This small molecule binds to this protein.
Small molecule (SMILES): CC(=O)N[C@@H]1[C@@H](O)[C@H](O)[C@@H](CO)O[C@H]1O

Sequence of chain 1.A:
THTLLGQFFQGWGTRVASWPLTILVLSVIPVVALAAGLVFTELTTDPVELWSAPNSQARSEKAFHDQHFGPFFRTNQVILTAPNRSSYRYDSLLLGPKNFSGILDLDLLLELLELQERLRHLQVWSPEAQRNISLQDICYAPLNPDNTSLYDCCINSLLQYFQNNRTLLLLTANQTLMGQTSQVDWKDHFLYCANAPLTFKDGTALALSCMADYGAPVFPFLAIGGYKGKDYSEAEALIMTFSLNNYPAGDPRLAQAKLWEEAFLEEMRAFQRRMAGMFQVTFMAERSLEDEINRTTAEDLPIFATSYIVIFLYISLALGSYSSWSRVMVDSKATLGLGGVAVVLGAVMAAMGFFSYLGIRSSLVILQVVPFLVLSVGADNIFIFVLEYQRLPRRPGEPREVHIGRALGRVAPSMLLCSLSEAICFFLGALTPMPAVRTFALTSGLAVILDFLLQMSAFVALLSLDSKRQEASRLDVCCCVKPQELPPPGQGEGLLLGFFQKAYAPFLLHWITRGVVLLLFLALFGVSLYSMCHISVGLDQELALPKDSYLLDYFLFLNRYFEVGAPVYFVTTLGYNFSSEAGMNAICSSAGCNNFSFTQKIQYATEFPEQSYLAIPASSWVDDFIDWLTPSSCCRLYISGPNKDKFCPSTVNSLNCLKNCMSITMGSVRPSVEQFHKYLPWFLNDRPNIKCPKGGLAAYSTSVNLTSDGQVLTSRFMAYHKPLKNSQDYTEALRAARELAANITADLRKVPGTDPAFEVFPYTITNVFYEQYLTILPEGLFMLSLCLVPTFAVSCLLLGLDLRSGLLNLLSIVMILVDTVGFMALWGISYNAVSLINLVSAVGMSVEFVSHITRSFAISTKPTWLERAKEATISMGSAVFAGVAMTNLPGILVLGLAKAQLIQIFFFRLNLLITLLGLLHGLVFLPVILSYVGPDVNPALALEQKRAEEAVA

Binding-site contacts:
Ligand atom C4 contacts residue ASN506 of chain 1.A at 4.2 Å.
Ligand atom O5 contacts residue ASN506 of chain 1.A at 2.5 Å (h-bond).
Ligand atom C6 contacts residue GLN515 of chain 1.A at 4.4 Å.
Ligand atom O7 contacts residue ASN506 of chain 1.A at 3.9 Å.
Ligand atom C5 contacts residue GLN515 of chain 1.A at 3.9 Å.
Ligand atom C5 contacts residue ASN506 of chain 1.A at 3.5 Å.
Ligand atom C1 contacts residue GLN515 of chain 1.A at 4.0 Å.
Ligand atom C3 contacts residue ASN506 of chain 1.A at 3.7 Å.
Ligand atom C7 contacts residue ASN506 of chain 1.A at 3.4 Å.
Ligand atom C8 contacts residue ASN506 of chain 1.A at 4.2 Å.
Ligand atom O5 contacts residue GLN515 of chain 1.A at 3.9 Å.
Ligand atom C1 contacts residue ASN506 of chain 1.A at 1.4 Å.
Ligand atom C2 contacts residue ASN506 of chain 1.A at 2.6 Å.
Ligand atom N2 contacts residue ASN506 of chain 1.A at 2.8 Å (h-bond).